Binding-site contacts:
Ligand atom O3G contacts residue ASN100 of chain 1.D at 3.5 Å (h-bond).
Ligand atom O3B contacts residue GLY143 of chain 1.D at 3.5 Å (h-bond).
Ligand atom PG contacts residue ALA99 of chain 1.D at 3.4 Å.
Ligand atom O5' contacts residue CYS12 of chain 1.D at 3.4 Å.
Ligand atom O1A contacts residue CYS12 of chain 1.D at 3.1 Å (h-bond).
Ligand atom C6 contacts residue ASN226 of chain 1.D at 2.7 Å.
Ligand atom O2G contacts residue ALA98 of chain 1.D at 3.5 Å.
Ligand atom O2B contacts residue GLN11 of chain 1.D at 2.4 Å (h-bond).
Ligand atom O1B contacts residue GLY145 of chain 1.D at 2.4 Å (h-bond).
Ligand atom O1B contacts residue SER144 of chain 1.D at 3.1 Å (h-bond).
Ligand atom N2 contacts residue ASN205 of chain 1.D at 1.3 Å (h-bond).
Ligand atom O6 contacts residue ASN226 of chain 1.D at 1.3 Å (h-bond).
Ligand atom O2' contacts residue ASP178 of chain 1.D at 2.6 Å (salt-bridge).
Ligand atom N7 contacts residue GLN15 of chain 1.D at 2.9 Å (h-bond).
Ligand atom O3' contacts residue ASP178 of chain 1.D at 3.2 Å.
Ligand atom O1G contacts residue ALA98 of chain 1.D at 3.3 Å.
Ligand atom N3 contacts residue ASN205 of chain 1.D at 2.6 Å (h-bond).
Ligand atom O1G contacts residue SER144 of chain 1.D at 2.6 Å (h-bond).
Ligand atom C4 contacts residue CYS12 of chain 1.D at 3.5 Å (hydrophobic).
Ligand atom C3' contacts residue ASP178 of chain 1.D at 3.2 Å.
Ligand atom O3G contacts residue GLU258 of chain 1.E at 2.9 Å (salt-bridge).
Ligand atom O5' contacts residue SER139 of chain 1.D at 3.4 Å.
Ligand atom O2' contacts residue TYR222 of chain 1.D at 2.6 Å (h-bond).
Ligand atom O2B contacts residue GLY10 of chain 1.D at 3.2 Å.
Ligand atom O4' contacts residue SER139 of chain 1.D at 3.3 Å (h-bond).
Ligand atom C4' contacts residue SER139 of chain 1.D at 3.5 Å.
Ligand atom O1B contacts residue GLY10 of chain 1.D at 3.2 Å.
Ligand atom C2 contacts residue ASN205 of chain 1.D at 2.2 Å.
Ligand atom C5' contacts residue SER139 of chain 1.D at 3.2 Å.
Ligand atom O1G contacts residue GLY143 of chain 1.D at 3.1 Å (h-bond).
Ligand atom N1 contacts residue ASN226 of chain 1.D at 2.7 Å (h-bond).
Ligand atom C2' contacts residue ASP178 of chain 1.D at 3.3 Å.
Ligand atom O2G contacts residue SER144 of chain 1.D at 3.5 Å.
Ligand atom O1A contacts residue GLN11 of chain 1.D at 3.2 Å.
Ligand atom N1 contacts residue ASN205 of chain 1.D at 3.4 Å (h-bond).
Ligand atom C5 contacts residue CYS12 of chain 1.D at 3.6 Å (hydrophobic).
Ligand atom N7 contacts residue CYS12 of chain 1.D at 3.4 Å.
Ligand atom C8 contacts residue CYS12 of chain 1.D at 3.4 Å (hydrophobic).
Ligand atom O3G contacts residue ALA99 of chain 1.D at 2.8 Å (h-bond).
Ligand atom O1G contacts residue ALA99 of chain 1.D at 2.8 Å (h-bond).

This protein binds this small molecule.
Small molecule (SMILES): Nc1nc2c(ncn2[C@@H]2O[C@H](CO[P](=O)(O)C[P](=O)(O)OP(=O)(O)O)[C@@H](O)[C@H]2O)c(=O)[nH]1

Sequence of chain 1.E:
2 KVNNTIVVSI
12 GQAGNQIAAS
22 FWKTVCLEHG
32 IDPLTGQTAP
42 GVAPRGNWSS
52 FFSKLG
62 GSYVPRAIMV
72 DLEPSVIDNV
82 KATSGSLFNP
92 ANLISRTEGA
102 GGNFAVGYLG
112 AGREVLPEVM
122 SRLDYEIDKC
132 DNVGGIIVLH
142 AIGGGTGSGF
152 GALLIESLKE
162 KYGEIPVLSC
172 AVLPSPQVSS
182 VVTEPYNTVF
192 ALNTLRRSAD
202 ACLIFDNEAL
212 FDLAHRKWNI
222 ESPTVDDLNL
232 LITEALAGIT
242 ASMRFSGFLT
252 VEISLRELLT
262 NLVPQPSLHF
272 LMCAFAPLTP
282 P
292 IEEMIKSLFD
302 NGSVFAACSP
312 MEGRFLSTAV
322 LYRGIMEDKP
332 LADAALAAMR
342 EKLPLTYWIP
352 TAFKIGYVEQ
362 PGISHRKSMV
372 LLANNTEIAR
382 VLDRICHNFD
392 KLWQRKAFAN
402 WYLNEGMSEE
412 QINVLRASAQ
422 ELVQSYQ

Sequence of chain 1.D:
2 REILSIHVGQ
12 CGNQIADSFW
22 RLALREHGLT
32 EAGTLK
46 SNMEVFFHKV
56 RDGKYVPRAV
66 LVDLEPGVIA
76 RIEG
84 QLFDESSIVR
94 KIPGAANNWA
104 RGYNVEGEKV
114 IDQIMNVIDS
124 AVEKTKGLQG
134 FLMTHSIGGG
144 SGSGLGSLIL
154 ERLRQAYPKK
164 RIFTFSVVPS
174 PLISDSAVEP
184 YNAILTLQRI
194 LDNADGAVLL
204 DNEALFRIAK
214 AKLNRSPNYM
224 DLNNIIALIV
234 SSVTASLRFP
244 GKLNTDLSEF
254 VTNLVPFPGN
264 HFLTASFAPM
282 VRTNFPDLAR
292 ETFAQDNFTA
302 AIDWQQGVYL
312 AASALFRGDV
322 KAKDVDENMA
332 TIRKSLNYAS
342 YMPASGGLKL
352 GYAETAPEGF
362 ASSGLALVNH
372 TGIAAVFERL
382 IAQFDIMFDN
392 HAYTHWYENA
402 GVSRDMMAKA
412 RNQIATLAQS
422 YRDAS